Binding-site contacts:
Ligand atom N1 contacts residue U3 of chain 37.C at 2.7 Å (h-bond).
Ligand atom C2 contacts residue U1 of chain 37.C at 3.5 Å.
Ligand atom N6 contacts residue U3 of chain 37.C at 3.0 Å (h-bond).
Ligand atom C6 contacts residue U2 of chain 37.C at 4.1 Å.
Ligand atom N6 contacts residue U2 of chain 37.C at 4.2 Å.
Ligand atom N1 contacts residue U2 of chain 37.C at 3.5 Å (h-bond).
Ligand atom C6 contacts residue U1 of chain 37.C at 3.6 Å.
Ligand atom C2 contacts residue U3 of chain 37.C at 3.0 Å.
Ligand atom C4 contacts residue U2 of chain 37.C at 4.3 Å.
Ligand atom N3 contacts residue U2 of chain 37.C at 3.7 Å.
Ligand atom C2 contacts residue U2 of chain 37.C at 3.2 Å.
Ligand atom N6 contacts residue U1 of chain 37.C at 2.8 Å (h-bond).
Ligand atom N3 contacts residue U3 of chain 37.C at 4.2 Å.
Ligand atom N1 contacts residue U1 of chain 37.C at 2.8 Å (h-bond).
Ligand atom C6 contacts residue U3 of chain 37.C at 3.3 Å.

This protein binds this small molecule.
Small molecule (SMILES): Nc1ncnc2c1ncn2[C@@H]1O[C@H](CO[P](=O)(O)O[C@H]2[C@@H](O)[C@H](n3cnc4c(N)ncnc43)O[C@@H]2CO[P](=O)(O)O[C@H]2[C@@H](O)[C@H](n3cnc4c(N)ncnc43)O[C@@H]2COP(=O)(O)O)[C@@H](O)[C@H]1O